Binding-site contacts:
Ligand atom C7 contacts residue ASN280 of chain 1.C at 3.9 Å.
Ligand atom O5 contacts residue ASN282 of chain 1.C at 2.4 Å (h-bond).
Ligand atom C1 contacts residue ASN282 of chain 1.C at 1.4 Å.
Ligand atom C4 contacts residue ASN282 of chain 1.C at 4.2 Å.
Ligand atom C2 contacts residue ASN282 of chain 1.C at 2.5 Å.
Ligand atom O7 contacts residue ASN282 of chain 1.C at 3.0 Å (h-bond).
Ligand atom C3 contacts residue ASN282 of chain 1.C at 3.8 Å.
Ligand atom C5 contacts residue ASN282 of chain 1.C at 3.7 Å.
Ligand atom C8 contacts residue GLU281 of chain 1.C at 4.4 Å.
Ligand atom C8 contacts residue ASN280 of chain 1.C at 3.8 Å.
Ligand atom C7 contacts residue ASN282 of chain 1.C at 3.1 Å.
Ligand atom N2 contacts residue ASN282 of chain 1.C at 2.9 Å (h-bond).
Ligand atom C8 contacts residue ASN282 of chain 1.C at 4.3 Å.
Ligand atom O7 contacts residue ASN280 of chain 1.C at 3.2 Å (h-bond).

Sequence of chain 1.C:
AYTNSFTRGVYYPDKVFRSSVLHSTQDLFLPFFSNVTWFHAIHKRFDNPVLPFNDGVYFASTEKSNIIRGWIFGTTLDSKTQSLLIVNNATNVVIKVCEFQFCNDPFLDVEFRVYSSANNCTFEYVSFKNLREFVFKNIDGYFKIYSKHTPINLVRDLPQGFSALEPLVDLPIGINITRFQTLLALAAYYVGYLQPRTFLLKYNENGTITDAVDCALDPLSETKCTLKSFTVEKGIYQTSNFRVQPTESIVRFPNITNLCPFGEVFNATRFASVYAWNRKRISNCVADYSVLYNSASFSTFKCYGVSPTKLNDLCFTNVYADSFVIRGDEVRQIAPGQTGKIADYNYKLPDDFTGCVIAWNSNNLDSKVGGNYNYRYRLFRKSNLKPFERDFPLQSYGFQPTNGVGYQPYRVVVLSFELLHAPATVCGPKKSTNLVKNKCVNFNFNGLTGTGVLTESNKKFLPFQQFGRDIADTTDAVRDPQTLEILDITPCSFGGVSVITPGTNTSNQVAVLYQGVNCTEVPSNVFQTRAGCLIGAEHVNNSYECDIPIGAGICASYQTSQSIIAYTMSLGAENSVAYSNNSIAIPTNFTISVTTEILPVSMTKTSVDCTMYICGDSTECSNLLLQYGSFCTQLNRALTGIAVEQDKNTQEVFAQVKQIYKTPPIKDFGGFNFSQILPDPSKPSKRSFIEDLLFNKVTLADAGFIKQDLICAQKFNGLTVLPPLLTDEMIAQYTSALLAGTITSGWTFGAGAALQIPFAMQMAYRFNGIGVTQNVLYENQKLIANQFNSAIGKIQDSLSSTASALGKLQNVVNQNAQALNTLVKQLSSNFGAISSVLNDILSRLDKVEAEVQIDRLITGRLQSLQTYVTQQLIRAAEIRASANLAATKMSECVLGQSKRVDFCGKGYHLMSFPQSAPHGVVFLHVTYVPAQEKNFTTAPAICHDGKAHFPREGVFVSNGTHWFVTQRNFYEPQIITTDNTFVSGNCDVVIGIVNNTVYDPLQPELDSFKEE

The small molecule below binds the protein below.
Small molecule (SMILES): CC(=O)N[C@@H]1[C@@H](O)[C@H](O)[C@@H](CO)O[C@H]1O